Binding-site contacts:
Ligand atom O contacts residue THR17 of chain 24.B at 3.8 Å.
Ligand atom CD1 contacts residue ASP12 of chain 24.B at 3.8 Å.
Ligand atom CA contacts residue THR16 of chain 24.B at 3.6 Å.
Ligand atom C contacts residue ILE14 of chain 24.B at 3.6 Å (hydrophobic).
Ligand atom N contacts residue ASP12 of chain 24.B at 4.1 Å.
Ligand atom CB contacts residue ARG18 of chain 24.B at 4.2 Å.
Ligand atom O contacts residue ARG18 of chain 24.B at 3.6 Å (salt-bridge).
Ligand atom N contacts residue ILE14 of chain 24.B at 3.5 Å.
Ligand atom O contacts residue THR16 of chain 24.B at 3.1 Å (h-bond).
Ligand atom CA contacts residue ILE14 of chain 24.B at 3.3 Å (hydrophobic).
Ligand atom CE1 contacts residue ASP12 of chain 24.B at 3.5 Å.
Ligand atom CA contacts residue ASP12 of chain 24.B at 3.7 Å.
Ligand atom CD2 contacts residue HIS157 of chain 24.B at 3.7 Å.
Ligand atom CG contacts residue ILE14 of chain 24.B at 4.2 Å (hydrophobic).
Ligand atom O contacts residue ARG18 of chain 24.B at 3.0 Å (salt-bridge).
Ligand atom O contacts residue ILE14 of chain 24.B at 3.5 Å (h-bond).
Ligand atom CD2 contacts residue VAL32 of chain 24.B at 3.9 Å (hydrophobic).
Ligand atom O contacts residue LEU15 of chain 24.B at 3.5 Å.
Ligand atom C contacts residue THR16 of chain 24.B at 4.2 Å.
Ligand atom CB contacts residue THR17 of chain 24.B at 4.0 Å.
Ligand atom N contacts residue ILE14 of chain 24.B at 3.0 Å (h-bond).
Ligand atom C contacts residue ILE14 of chain 24.B at 3.4 Å (hydrophobic).
Ligand atom C contacts residue THR16 of chain 24.B at 3.7 Å.
Ligand atom CD1 contacts residue ILE14 of chain 24.B at 3.6 Å (hydrophobic).
Ligand atom C contacts residue ILE14 of chain 24.B at 4.2 Å (hydrophobic).
Ligand atom CB contacts residue ILE14 of chain 24.B at 4.1 Å (hydrophobic).
Ligand atom C contacts residue ARG18 of chain 24.B at 4.1 Å.
Ligand atom CD2 contacts residue THR17 of chain 24.B at 3.7 Å.
Ligand atom CA contacts residue ILE14 of chain 24.B at 4.0 Å (hydrophobic).
Ligand atom CD1 contacts residue THR16 of chain 24.B at 3.1 Å.
Ligand atom CD1 contacts residue TYR34 of chain 24.B at 3.0 Å (hydrophobic).
Ligand atom CA contacts residue ARG18 of chain 24.B at 3.8 Å.
Ligand atom N contacts residue THR16 of chain 24.B at 2.9 Å (h-bond).
Ligand atom C contacts residue ARG18 of chain 24.B at 3.8 Å.
Ligand atom CB contacts residue LEU15 of chain 24.B at 4.1 Å (hydrophobic).
Ligand atom CD2 contacts residue ASP106 of chain 24.B at 4.1 Å.
Ligand atom CB contacts residue THR16 of chain 24.B at 4.2 Å.
Ligand atom CG contacts residue THR16 of chain 24.B at 4.0 Å.
Ligand atom CG contacts residue THR17 of chain 24.B at 4.3 Å.
Ligand atom O contacts residue ILE14 of chain 24.B at 3.1 Å.

This protein binds this small molecule.
Small molecule (SMILES): CC(C)C[C@H](NC(=O)[C@H](C)NC(=O)CNC(=O)[C@@H](N)Cc1ccccc1)C(=O)N[C@@H](CC(C)C)C(=O)N[C@@H](C)C(=O)O

Sequence of chain 24.B:
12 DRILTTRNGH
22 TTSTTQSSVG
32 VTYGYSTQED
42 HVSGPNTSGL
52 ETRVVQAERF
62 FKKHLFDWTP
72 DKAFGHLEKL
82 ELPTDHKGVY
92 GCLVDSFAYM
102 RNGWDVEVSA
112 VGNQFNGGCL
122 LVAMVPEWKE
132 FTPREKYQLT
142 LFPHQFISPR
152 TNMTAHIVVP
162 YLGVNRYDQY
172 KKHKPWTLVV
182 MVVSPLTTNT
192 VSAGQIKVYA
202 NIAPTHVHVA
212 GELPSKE